Sequence of chain 1.A:
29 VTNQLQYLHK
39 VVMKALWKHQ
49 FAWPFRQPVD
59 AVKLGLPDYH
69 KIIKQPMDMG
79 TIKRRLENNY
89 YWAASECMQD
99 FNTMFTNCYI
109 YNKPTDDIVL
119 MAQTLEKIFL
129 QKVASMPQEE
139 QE

Binding-site contacts:
Ligand atom CAJ contacts residue LEU62 of chain 1.A at 3.7 Å (hydrophobic).
Ligand atom CAG contacts residue LEU62 of chain 1.A at 3.9 Å (hydrophobic).
Ligand atom CAK contacts residue ASN110 of chain 1.A at 3.9 Å.
Ligand atom CAA contacts residue ILE116 of chain 1.A at 4.4 Å (hydrophobic).
Ligand atom CAI contacts residue ILE116 of chain 1.A at 3.9 Å (hydrophobic).
Ligand atom CAK contacts residue LEU64 of chain 1.A at 4.2 Å (hydrophobic).
Ligand atom CAA contacts residue PHE53 of chain 1.A at 3.8 Å (hydrophobic).
Ligand atom CAG contacts residue PRO52 of chain 1.A at 3.7 Å (hydrophobic).
Ligand atom NAL contacts residue PRO52 of chain 1.A at 4.3 Å.
Ligand atom CAD contacts residue EDO1 of chain 1.E at 4.2 Å.
Ligand atom NAH contacts residue LEU64 of chain 1.A at 4.1 Å.
Ligand atom CAE contacts residue ILE116 of chain 1.A at 4.3 Å (hydrophobic).
Ligand atom CAG contacts residue ILE116 of chain 1.A at 4.1 Å (hydrophobic).
Ligand atom CAK contacts residue LEU62 of chain 1.A at 4.3 Å (hydrophobic).
Ligand atom CAF contacts residue LEU64 of chain 1.A at 4.2 Å (hydrophobic).
Ligand atom CAJ contacts residue PRO52 of chain 1.A at 4.4 Å (hydrophobic).
Ligand atom CAC contacts residue LEU62 of chain 1.A at 3.9 Å (hydrophobic).
Ligand atom CAK contacts residue ILE116 of chain 1.A at 4.0 Å (hydrophobic).
Ligand atom OAB contacts residue TYR67 of chain 1.A at 4.4 Å.
Ligand atom CAA contacts residue VAL57 of chain 1.A at 3.7 Å (hydrophobic).
Ligand atom OAB contacts residue ASN110 of chain 1.A at 2.8 Å (h-bond).
Ligand atom NAH contacts residue ASN110 of chain 1.A at 3.2 Å (h-bond).
Ligand atom CAC contacts residue EDO1 of chain 1.E at 3.6 Å.
Ligand atom CAA contacts residue PRO52 of chain 1.A at 3.9 Å (hydrophobic).
Ligand atom CAI contacts residue ASN110 of chain 1.A at 3.5 Å.
Ligand atom CAE contacts residue LEU62 of chain 1.A at 3.7 Å (hydrophobic).
Ligand atom CAJ contacts residue ILE116 of chain 1.A at 4.0 Å (hydrophobic).
Ligand atom CAE contacts residue EDO1 of chain 1.E at 4.1 Å.
Ligand atom CAE contacts residue PRO52 of chain 1.A at 4.2 Å (hydrophobic).
Ligand atom CAI contacts residue VAL57 of chain 1.A at 4.3 Å (hydrophobic).
Ligand atom NAH contacts residue ILE116 of chain 1.A at 4.0 Å.
Ligand atom NAL contacts residue VAL57 of chain 1.A at 3.9 Å.
Ligand atom CAG contacts residue VAL57 of chain 1.A at 4.2 Å (hydrophobic).
Ligand atom CAF contacts residue ASN110 of chain 1.A at 3.8 Å.
Ligand atom NAL contacts residue ILE116 of chain 1.A at 3.9 Å.
Ligand atom OAB contacts residue ILE116 of chain 1.A at 4.2 Å.
Ligand atom OAB contacts residue CYS106 of chain 1.A at 3.9 Å.

The protein below binds the small molecule below.
Small molecule (SMILES): CN1Cc2ccccc2NC1=O